Binding-site contacts:
Ligand atom C31 contacts residue PHE46 of chain 1.A at 3.8 Å (hydrophobic).
Ligand atom O17 contacts residue ILE56 of chain 1.A at 3.0 Å (h-bond).
Ligand atom F11 contacts residue ILE90 of chain 1.A at 3.3 Å.
Ligand atom O11 contacts residue ILE91 of chain 1.A at 3.8 Å.
Ligand atom F11 contacts residue ILE91 of chain 1.A at 3.7 Å.
Ligand atom C12 contacts residue TYR26 of chain 1.A at 3.4 Å (hydrophobic).
Ligand atom C24 contacts residue GLN53 of chain 1.A at 3.3 Å.
Ligand atom C09 contacts residue HIS87 of chain 1.A at 3.8 Å.
Ligand atom O11 contacts residue PHE99 of chain 1.A at 3.7 Å.
Ligand atom C06 contacts residue TYR82 of chain 1.A at 3.6 Å (hydrophobic).
Ligand atom C01 contacts residue ILE90 of chain 1.A at 3.6 Å (hydrophobic).
Ligand atom C13 contacts residue PHE46 of chain 1.A at 3.8 Å (hydrophobic).
Ligand atom C27 contacts residue GLU54 of chain 1.A at 3.8 Å.
Ligand atom C06 contacts residue ILE90 of chain 1.A at 3.8 Å (hydrophobic).
Ligand atom C02 contacts residue ILE90 of chain 1.A at 3.7 Å (hydrophobic).
Ligand atom C24 contacts residue VAL55 of chain 1.A at 3.3 Å (hydrophobic).
Ligand atom C11 contacts residue TYR82 of chain 1.A at 3.4 Å (hydrophobic).
Ligand atom C23 contacts residue GLN53 of chain 1.A at 3.7 Å.
Ligand atom N23 contacts residue GLU54 of chain 1.A at 3.8 Å.
Ligand atom O18 contacts residue TYR82 of chain 1.A at 3.3 Å (h-bond).
Ligand atom C25 contacts residue ILE56 of chain 1.A at 3.6 Å (hydrophobic).
Ligand atom C02 contacts residue ASP37 of chain 1.A at 3.3 Å.
Ligand atom C07 contacts residue ASP37 of chain 1.A at 3.1 Å.
Ligand atom C15 contacts residue TRP59 of chain 1.A at 3.4 Å (hydrophobic).
Ligand atom O17 contacts residue VAL55 of chain 1.A at 3.1 Å.
Ligand atom O11 contacts residue TYR82 of chain 1.A at 2.8 Å (h-bond).
Ligand atom F11 contacts residue PHE36 of chain 1.A at 3.0 Å.
Ligand atom C16 contacts residue TYR82 of chain 1.A at 3.7 Å (hydrophobic).
Ligand atom C09 contacts residue TYR82 of chain 1.A at 3.3 Å (hydrophobic).
Ligand atom C13 contacts residue TYR26 of chain 1.A at 3.4 Å (hydrophobic).
Ligand atom C14 contacts residue PHE46 of chain 1.A at 3.4 Å (hydrophobic).
Ligand atom C25 contacts residue VAL55 of chain 1.A at 3.4 Å (hydrophobic).
Ligand atom C14 contacts residue TRP59 of chain 1.A at 3.5 Å (hydrophobic).
Ligand atom C17 contacts residue TYR82 of chain 1.A at 3.4 Å (hydrophobic).
Ligand atom N23 contacts residue GLN53 of chain 1.A at 2.7 Å (h-bond).
Ligand atom C19 contacts residue TYR82 of chain 1.A at 3.3 Å (hydrophobic).
Ligand atom F10 contacts residue TYR26 of chain 1.A at 3.2 Å.
Ligand atom F10 contacts residue ASP37 of chain 1.A at 3.2 Å.
Ligand atom C32 contacts residue ARG42 of chain 1.A at 3.7 Å.
Ligand atom C07 contacts residue ARG42 of chain 1.A at 3.6 Å.

A small-molecule ligand and the protein it binds are described below.
Small molecule (SMILES): COc1cc(C(F)(F)C(=O)N2CCCC[C@H]2C(=O)O[C@@H](CCCc2ccccc2)CCCc2cccnc2)cc(OC)c1OC

Sequence of chain 1.A:
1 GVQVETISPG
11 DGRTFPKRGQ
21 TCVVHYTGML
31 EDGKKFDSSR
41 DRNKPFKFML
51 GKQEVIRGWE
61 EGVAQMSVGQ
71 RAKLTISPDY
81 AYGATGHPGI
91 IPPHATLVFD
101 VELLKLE